Sequence of chain 1.C:
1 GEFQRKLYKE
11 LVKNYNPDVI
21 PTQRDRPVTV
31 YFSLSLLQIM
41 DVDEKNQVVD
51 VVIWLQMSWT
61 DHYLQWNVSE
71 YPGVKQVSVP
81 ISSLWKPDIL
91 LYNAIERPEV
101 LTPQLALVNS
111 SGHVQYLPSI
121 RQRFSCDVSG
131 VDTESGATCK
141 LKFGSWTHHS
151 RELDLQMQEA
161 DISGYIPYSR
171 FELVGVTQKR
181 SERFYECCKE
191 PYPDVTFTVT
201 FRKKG

A small-molecule ligand and the protein it binds are described below.
Small molecule (SMILES): CN1[C@@H](CC(=O)c2ccccc2)CCC[C@H]1C[C@H](O)c1ccccc1

Binding-site contacts:
Ligand atom O1 contacts residue LEU107 of chain 1.C at 4.1 Å.
Ligand atom C8 contacts residue LEU117 of chain 1.C at 4.0 Å (hydrophobic).
Ligand atom C19 contacts residue TRP54 of chain 1.C at 2.9 Å (hydrophobic).
Ligand atom C7 contacts residue LEU117 of chain 1.C at 3.1 Å (hydrophobic).
Ligand atom C18 contacts residue TYR92 of chain 1.B at 3.2 Å (hydrophobic).
Ligand atom C5 contacts residue TRP146 of chain 1.B at 3.5 Å (hydrophobic).
Ligand atom C15 contacts residue TRP146 of chain 1.B at 4.0 Å (hydrophobic).
Ligand atom C2 contacts residue THR147 of chain 1.B at 4.2 Å.
Ligand atom C17 contacts residue TRP54 of chain 1.C at 4.0 Å (hydrophobic).
Ligand atom O1 contacts residue TYR192 of chain 1.B at 3.3 Å (h-bond).
Ligand atom C8 contacts residue CYS187 of chain 1.B at 4.1 Å (hydrophobic).
Ligand atom C1 contacts residue LEU107 of chain 1.C at 3.9 Å (hydrophobic).
Ligand atom C12 contacts residue TRP146 of chain 1.B at 3.7 Å (hydrophobic).
Ligand atom C6 contacts residue LEU117 of chain 1.C at 3.8 Å (hydrophobic).
Ligand atom C16 contacts residue TYR92 of chain 1.B at 3.9 Å (hydrophobic).
Ligand atom C17 contacts residue TYR92 of chain 1.B at 4.0 Å (hydrophobic).
Ligand atom C13 contacts residue TYR92 of chain 1.B at 3.8 Å (hydrophobic).
Ligand atom C9 contacts residue CYS187 of chain 1.B at 4.1 Å (hydrophobic).
Ligand atom C14 contacts residue TYR92 of chain 1.B at 3.5 Å (hydrophobic).
Ligand atom C4 contacts residue GLN115 of chain 1.C at 4.2 Å.
Ligand atom C14 contacts residue TRP146 of chain 1.B at 4.0 Å (hydrophobic).
Ligand atom C3 contacts residue TRP146 of chain 1.B at 4.0 Å (hydrophobic).
Ligand atom C10 contacts residue TRP54 of chain 1.C at 2.9 Å (hydrophobic).
Ligand atom C21 contacts residue TRP54 of chain 1.C at 4.0 Å (hydrophobic).
Ligand atom C6 contacts residue GLN115 of chain 1.C at 3.6 Å.
Ligand atom C12 contacts residue TYR192 of chain 1.B at 4.0 Å (hydrophobic).
Ligand atom C4 contacts residue LEU107 of chain 1.C at 3.8 Å (hydrophobic).
Ligand atom C7 contacts residue LEU107 of chain 1.C at 4.1 Å (hydrophobic).
Ligand atom C7 contacts residue GLN115 of chain 1.C at 3.6 Å.
Ligand atom C5 contacts residue THR147 of chain 1.B at 3.8 Å.
Ligand atom O1 contacts residue TRP146 of chain 1.B at 3.7 Å.
Ligand atom C20 contacts residue TYR92 of chain 1.B at 3.8 Å (hydrophobic).
Ligand atom C1 contacts residue LEU117 of chain 1.C at 3.6 Å (hydrophobic).
Ligand atom C21 contacts residue LEU37 of chain 1.C at 3.8 Å (hydrophobic).
Ligand atom C15 contacts residue TYR92 of chain 1.B at 3.7 Å (hydrophobic).
Ligand atom C22 contacts residue TRP54 of chain 1.C at 3.6 Å (hydrophobic).
Ligand atom O2 contacts residue TRP54 of chain 1.C at 3.8 Å.
Ligand atom C4 contacts residue LEU117 of chain 1.C at 2.9 Å (hydrophobic).
Ligand atom C2 contacts residue TRP146 of chain 1.B at 3.2 Å (hydrophobic).
Ligand atom C1 contacts residue TRP146 of chain 1.B at 4.0 Å (hydrophobic).

Sequence of chain 1.B:
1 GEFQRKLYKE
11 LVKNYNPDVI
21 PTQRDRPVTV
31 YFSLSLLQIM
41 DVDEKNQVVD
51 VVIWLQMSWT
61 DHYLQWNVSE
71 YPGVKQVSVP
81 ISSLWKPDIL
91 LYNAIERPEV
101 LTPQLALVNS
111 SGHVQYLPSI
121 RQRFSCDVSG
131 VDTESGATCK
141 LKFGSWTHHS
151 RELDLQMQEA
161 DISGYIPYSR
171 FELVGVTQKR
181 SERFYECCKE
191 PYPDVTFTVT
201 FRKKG